Binding-site contacts:
Ligand atom C2 contacts residue HIS196 of chain 1.C at 4.1 Å.
Ligand atom CB contacts residue PHE132 of chain 1.C at 3.8 Å (hydrophobic).
Ligand atom C3 contacts residue PRO110 of chain 1.B at 3.9 Å (hydrophobic).
Ligand atom O contacts residue PRO201 of chain 1.C at 3.9 Å.
Ligand atom CD contacts residue GLU162 of chain 1.C at 3.4 Å.
Ligand atom CD contacts residue HIS167 of chain 1.C at 4.2 Å.
Ligand atom OD1 contacts residue ARG298 of chain 1.C at 2.6 Å (salt-bridge).
Ligand atom OD2 contacts residue PRO110 of chain 1.B at 3.9 Å.
Ligand atom OXT contacts residue PRO201 of chain 1.C at 3.8 Å.
Ligand atom C4 contacts residue PRO110 of chain 1.B at 3.5 Å (hydrophobic).
Ligand atom C contacts residue LYS256 of chain 1.C at 4.0 Å.
Ligand atom CD contacts residue LEU295 of chain 1.C at 3.6 Å (hydrophobic).
Ligand atom OXT contacts residue LYS256 of chain 1.C at 3.0 Å (salt-bridge).
Ligand atom C contacts residue PRO201 of chain 1.C at 3.9 Å (hydrophobic).
Ligand atom C1 contacts residue LEU200 of chain 1.C at 3.7 Å (hydrophobic).
Ligand atom CD contacts residue SO41 of chain 1.L at 3.3 Å.
Ligand atom OXT contacts residue LEU200 of chain 1.C at 3.7 Å.
Ligand atom CA contacts residue PHE132 of chain 1.C at 4.1 Å (hydrophobic).
Ligand atom CG contacts residue LEU295 of chain 1.C at 4.0 Å (hydrophobic).
Ligand atom C4 contacts residue HIS196 of chain 1.C at 3.4 Å.
Ligand atom OD2 contacts residue HIS196 of chain 1.C at 3.6 Å.
Ligand atom C3 contacts residue LEU200 of chain 1.C at 4.0 Å (hydrophobic).
Ligand atom OD2 contacts residue ARG298 of chain 1.C at 2.6 Å (salt-bridge).
Ligand atom CB contacts residue GLU162 of chain 1.C at 3.6 Å.
Ligand atom C contacts residue GLU162 of chain 1.C at 3.6 Å.
Ligand atom O contacts residue GLU162 of chain 1.C at 2.4 Å (salt-bridge).
Ligand atom CG contacts residue PRO296 of chain 1.C at 3.9 Å (hydrophobic).
Ligand atom O1 contacts residue LEU200 of chain 1.C at 4.0 Å.
Ligand atom OD2 contacts residue ARG198 of chain 1.C at 3.1 Å.
Ligand atom O1 contacts residue TRP95 of chain 1.B at 3.3 Å.
Ligand atom C3 contacts residue ARG198 of chain 1.C at 4.0 Å.
Ligand atom OD1 contacts residue PRO110 of chain 1.B at 3.3 Å.
Ligand atom C4 contacts residue ARG198 of chain 1.C at 4.0 Å.
Ligand atom C4 contacts residue ARG298 of chain 1.C at 3.3 Å.
Ligand atom CG contacts residue GLU162 of chain 1.C at 3.9 Å.
Ligand atom C2 contacts residue LEU200 of chain 1.C at 3.6 Å (hydrophobic).
Ligand atom O1 contacts residue PHE132 of chain 1.C at 3.7 Å.
Ligand atom C3 contacts residue TRP95 of chain 1.B at 4.0 Å (hydrophobic).
Ligand atom O contacts residue VAL204 of chain 1.C at 4.0 Å.
Ligand atom OD1 contacts residue HIS196 of chain 1.C at 2.8 Å (h-bond).

Sequence of chain 1.B:
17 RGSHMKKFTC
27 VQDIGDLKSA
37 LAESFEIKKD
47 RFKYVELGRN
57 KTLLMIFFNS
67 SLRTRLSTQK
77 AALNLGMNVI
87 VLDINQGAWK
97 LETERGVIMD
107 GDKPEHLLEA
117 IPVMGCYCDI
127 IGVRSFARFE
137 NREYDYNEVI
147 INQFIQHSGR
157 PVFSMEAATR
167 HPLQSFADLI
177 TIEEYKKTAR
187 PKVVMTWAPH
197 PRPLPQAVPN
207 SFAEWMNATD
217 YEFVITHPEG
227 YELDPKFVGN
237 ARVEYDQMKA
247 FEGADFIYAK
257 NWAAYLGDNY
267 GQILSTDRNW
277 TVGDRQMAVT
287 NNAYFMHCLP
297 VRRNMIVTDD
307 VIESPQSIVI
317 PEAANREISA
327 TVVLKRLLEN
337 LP

The protein below binds the small molecule below.
Small molecule (SMILES): CCC[C@H](NC(=O)CCC(=O)O)C(=O)O

Sequence of chain 1.C:
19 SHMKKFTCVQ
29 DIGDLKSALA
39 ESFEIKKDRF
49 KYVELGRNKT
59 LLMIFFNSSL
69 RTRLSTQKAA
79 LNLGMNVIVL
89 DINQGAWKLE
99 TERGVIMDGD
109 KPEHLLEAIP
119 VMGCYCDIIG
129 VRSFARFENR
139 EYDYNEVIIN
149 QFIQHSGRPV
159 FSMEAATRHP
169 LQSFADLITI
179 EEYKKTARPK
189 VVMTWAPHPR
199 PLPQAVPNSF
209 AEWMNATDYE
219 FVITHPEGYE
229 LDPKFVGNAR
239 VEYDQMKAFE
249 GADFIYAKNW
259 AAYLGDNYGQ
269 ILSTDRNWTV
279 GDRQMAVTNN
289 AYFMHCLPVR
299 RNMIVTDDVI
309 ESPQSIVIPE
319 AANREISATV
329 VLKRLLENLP